This small molecule binds to this protein.
Small molecule (SMILES): NC1(C(=O)O)CC1

Sequence of chain 1.D:
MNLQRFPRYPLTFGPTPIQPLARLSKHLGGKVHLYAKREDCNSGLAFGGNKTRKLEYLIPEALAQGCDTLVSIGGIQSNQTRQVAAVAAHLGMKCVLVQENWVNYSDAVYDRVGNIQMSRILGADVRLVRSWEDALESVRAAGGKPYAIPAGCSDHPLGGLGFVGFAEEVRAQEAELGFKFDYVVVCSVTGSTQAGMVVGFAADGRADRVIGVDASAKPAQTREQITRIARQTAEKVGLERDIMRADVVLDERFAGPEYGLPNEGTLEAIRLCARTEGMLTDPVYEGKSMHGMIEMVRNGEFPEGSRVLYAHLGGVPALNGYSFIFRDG

Binding-site contacts:
Ligand atom O contacts residue LYS51 of chain 1.D at 4.2 Å.
Ligand atom C contacts residue SER78 of chain 1.D at 3.5 Å.
Ligand atom CG contacts residue TYR294 of chain 1.D at 4.2 Å (hydrophobic).
Ligand atom N contacts residue TYR294 of chain 1.D at 4.0 Å.
Ligand atom O contacts residue SER78 of chain 1.D at 3.3 Å (h-bond).
Ligand atom CG contacts residue THR199 of chain 1.D at 3.4 Å.
Ligand atom CB contacts residue PLP1 of chain 1.K at 2.9 Å.
Ligand atom OXT contacts residue TYR268 of chain 1.D at 4.3 Å.
Ligand atom O contacts residue ASN79 of chain 1.D at 2.7 Å (h-bond).
Ligand atom CB contacts residue TYR294 of chain 1.D at 2.9 Å (hydrophobic).
Ligand atom C contacts residue TYR294 of chain 1.D at 3.2 Å (hydrophobic).
Ligand atom CA contacts residue LYS51 of chain 1.D at 3.2 Å.
Ligand atom CG contacts residue LYS51 of chain 1.D at 3.4 Å.
Ligand atom C contacts residue ASN79 of chain 1.D at 3.9 Å.
Ligand atom OXT contacts residue ASN79 of chain 1.D at 4.3 Å.
Ligand atom CG contacts residue GLY161 of chain 1.D at 3.6 Å.
Ligand atom CG contacts residue PLP1 of chain 1.K at 3.0 Å.
Ligand atom C contacts residue GLN80 of chain 1.D at 3.9 Å.
Ligand atom C contacts residue PLP1 of chain 1.K at 4.0 Å.
Ligand atom O contacts residue PLP1 of chain 1.K at 3.6 Å.
Ligand atom OXT contacts residue TYR294 of chain 1.D at 3.4 Å (h-bond).
Ligand atom CA contacts residue TYR294 of chain 1.D at 3.2 Å (hydrophobic).
Ligand atom O contacts residue TYR294 of chain 1.D at 3.8 Å.
Ligand atom N contacts residue PLP1 of chain 1.K at 1.5 Å.
Ligand atom CB contacts residue LYS51 of chain 1.D at 4.0 Å.
Ligand atom C contacts residue LYS51 of chain 1.D at 4.3 Å.
Ligand atom CA contacts residue GLN80 of chain 1.D at 4.4 Å.
Ligand atom CA contacts residue PLP1 of chain 1.K at 2.6 Å.
Ligand atom OXT contacts residue TRP102 of chain 1.D at 4.2 Å.
Ligand atom OXT contacts residue SER78 of chain 1.D at 3.0 Å (h-bond).
Ligand atom O contacts residue GLN80 of chain 1.D at 2.9 Å (h-bond).
Ligand atom N contacts residue LYS51 of chain 1.D at 1.9 Å (salt-bridge).
Ligand atom CB contacts residue THR199 of chain 1.D at 3.9 Å.
Ligand atom OXT contacts residue GLN80 of chain 1.D at 4.2 Å.
Ligand atom CB contacts residue VAL198 of chain 1.D at 4.2 Å (hydrophobic).